Sequence of chain 1.A:
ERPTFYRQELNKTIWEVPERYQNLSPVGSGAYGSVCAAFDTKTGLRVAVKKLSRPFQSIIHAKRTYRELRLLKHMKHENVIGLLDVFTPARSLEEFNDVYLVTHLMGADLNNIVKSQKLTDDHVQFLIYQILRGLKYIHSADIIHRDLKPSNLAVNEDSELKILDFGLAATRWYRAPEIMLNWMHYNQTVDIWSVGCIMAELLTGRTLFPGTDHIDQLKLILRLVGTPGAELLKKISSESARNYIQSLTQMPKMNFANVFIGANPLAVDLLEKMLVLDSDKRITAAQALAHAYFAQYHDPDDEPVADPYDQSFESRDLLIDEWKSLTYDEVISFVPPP

Binding-site contacts:
Ligand atom C12 contacts residue LYS58 of chain 1.A at 3.7 Å.
Ligand atom N19 contacts residue MET114 of chain 1.A at 2.7 Å (h-bond).
Ligand atom N9 contacts residue ALA56 of chain 1.A at 3.6 Å.
Ligand atom O24 contacts residue ALA177 of chain 1.A at 2.8 Å (h-bond).
Ligand atom N9 contacts residue MET114 of chain 1.A at 2.9 Å (h-bond).
Ligand atom C11 contacts residue THR111 of chain 1.A at 3.6 Å.
Ligand atom C20 contacts residue TYR40 of chain 1.A at 3.7 Å (hydrophobic).
Ligand atom C17 contacts residue LYS58 of chain 1.A at 3.6 Å.
Ligand atom C16 contacts residue THR111 of chain 1.A at 3.6 Å.
Ligand atom C3 contacts residue LYS58 of chain 1.A at 3.6 Å.
Ligand atom C16 contacts residue LEU109 of chain 1.A at 3.5 Å (hydrophobic).
Ligand atom C3 contacts residue PHE174 of chain 1.A at 3.4 Å (hydrophobic).
Ligand atom N2 contacts residue PHE174 of chain 1.A at 3.6 Å.
Ligand atom C16 contacts residue LYS58 of chain 1.A at 3.7 Å.
Ligand atom C11 contacts residue MET114 of chain 1.A at 3.6 Å (hydrophobic).
Ligand atom C15 contacts residue THR111 of chain 1.A at 3.5 Å.
Ligand atom C11 contacts residue ALA56 of chain 1.A at 3.6 Å (hydrophobic).
Ligand atom C10 contacts residue ALA56 of chain 1.A at 3.4 Å (hydrophobic).
Ligand atom C21 contacts residue TYR40 of chain 1.A at 3.7 Å (hydrophobic).
Ligand atom C21 contacts residue PHE174 of chain 1.A at 3.5 Å (hydrophobic).
Ligand atom C10 contacts residue MET114 of chain 1.A at 3.2 Å (hydrophobic).
Ligand atom N2 contacts residue LYS58 of chain 1.A at 2.8 Å (salt-bridge).
Ligand atom C8 contacts residue MET114 of chain 1.A at 3.5 Å (hydrophobic).
Ligand atom C15 contacts residue LEU109 of chain 1.A at 3.6 Å (hydrophobic).
Ligand atom C10 contacts residue THR111 of chain 1.A at 3.7 Å.
Ligand atom C23 contacts residue MET114 of chain 1.A at 3.3 Å (hydrophobic).
Ligand atom C16 contacts residue ALA56 of chain 1.A at 3.4 Å (hydrophobic).
Ligand atom C20 contacts residue PHE174 of chain 1.A at 3.6 Å (hydrophobic).
Ligand atom C13 contacts residue LYS58 of chain 1.A at 3.5 Å.
Ligand atom C20 contacts residue LYS58 of chain 1.A at 3.7 Å.
Ligand atom C1 contacts residue PHE174 of chain 1.A at 3.7 Å (hydrophobic).
Ligand atom C29 contacts residue MET114 of chain 1.A at 3.2 Å (hydrophobic).
Ligand atom O24 contacts residue LEU176 of chain 1.A at 3.4 Å.
Ligand atom C10 contacts residue HIS112 of chain 1.A at 3.3 Å.
Ligand atom S4 contacts residue ALA177 of chain 1.A at 3.3 Å (h-bond).
Ligand atom C8 contacts residue LEU176 of chain 1.A at 3.7 Å (hydrophobic).
Ligand atom C22 contacts residue MET114 of chain 1.A at 3.3 Å (hydrophobic).
Ligand atom C1 contacts residue LYS58 of chain 1.A at 3.7 Å.
Ligand atom S4 contacts residue GLY175 of chain 1.A at 3.3 Å (h-bond).
Ligand atom C18 contacts residue LEU80 of chain 1.A at 3.7 Å (hydrophobic).

This protein binds this small molecule.
Small molecule (SMILES): CCc1nc(-c2cccc(C)c2)c(-c2ccnc(NC(=O)c3ccccc3)c2)s1